Sequence of chain 1.I:
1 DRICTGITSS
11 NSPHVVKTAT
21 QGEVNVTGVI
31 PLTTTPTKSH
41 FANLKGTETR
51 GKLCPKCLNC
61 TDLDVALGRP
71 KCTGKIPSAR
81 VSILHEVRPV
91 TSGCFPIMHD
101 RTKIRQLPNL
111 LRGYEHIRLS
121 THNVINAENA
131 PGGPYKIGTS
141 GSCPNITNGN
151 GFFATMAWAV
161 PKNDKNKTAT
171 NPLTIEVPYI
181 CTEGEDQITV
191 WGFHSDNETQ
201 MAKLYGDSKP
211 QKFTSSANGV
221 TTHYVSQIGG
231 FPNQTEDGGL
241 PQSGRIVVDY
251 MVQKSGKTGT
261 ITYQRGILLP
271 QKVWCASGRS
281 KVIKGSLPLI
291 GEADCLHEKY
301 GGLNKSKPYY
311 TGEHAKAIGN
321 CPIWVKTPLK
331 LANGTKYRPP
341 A

The protein below binds the small molecule below.
Small molecule (SMILES): CC(=O)N[C@H]1[C@H](O[C@H]2[C@H](O)[C@@H](NC(C)=O)CO[C@@H]2CO)O[C@H](CO)[C@@H](O)[C@@H]1O

Binding-site contacts:
Ligand atom O7 contacts residue GLU292 of chain 1.I at 3.7 Å.
Ligand atom C1 contacts residue ASN304 of chain 1.I at 1.4 Å.
Ligand atom C4 contacts residue ASN304 of chain 1.I at 4.1 Å.
Ligand atom O7 contacts residue LEU303 of chain 1.I at 4.4 Å.
Ligand atom O7 contacts residue ASN304 of chain 1.I at 3.8 Å.
Ligand atom C7 contacts residue GLU292 of chain 1.I at 4.0 Å.
Ligand atom C3 contacts residue ASN304 of chain 1.I at 3.6 Å.
Ligand atom C5 contacts residue ASN304 of chain 1.I at 3.6 Å.
Ligand atom O5 contacts residue ASN304 of chain 1.I at 2.4 Å (h-bond).
Ligand atom C2 contacts residue GLU292 of chain 1.I at 3.9 Å.
Ligand atom N2 contacts residue GLU292 of chain 1.I at 3.6 Å (salt-bridge).
Ligand atom C1 contacts residue GLU292 of chain 1.I at 4.1 Å.
Ligand atom N2 contacts residue ASN304 of chain 1.I at 2.6 Å (h-bond).
Ligand atom O3 contacts residue GLU292 of chain 1.I at 3.8 Å.
Ligand atom C3 contacts residue GLU292 of chain 1.I at 3.4 Å.
Ligand atom C7 contacts residue ASN304 of chain 1.I at 3.0 Å.
Ligand atom C8 contacts residue ASN304 of chain 1.I at 3.4 Å.
Ligand atom C2 contacts residue ASN304 of chain 1.I at 2.2 Å.
Ligand atom C8 contacts residue GLU292 of chain 1.I at 3.4 Å.